Binding-site contacts:
Ligand atom N2 contacts residue ASN191 of chain 1.B at 2.9 Å (h-bond).
Ligand atom O7 contacts residue GLN189 of chain 1.B at 3.8 Å.
Ligand atom O7 contacts residue ASN191 of chain 1.B at 3.5 Å (h-bond).
Ligand atom O7 contacts residue ILE156 of chain 1.B at 4.5 Å.
Ligand atom C4 contacts residue ASN191 of chain 1.B at 4.2 Å.
Ligand atom C3 contacts residue ASN191 of chain 1.B at 3.8 Å.
Ligand atom O6 contacts residue GLU194 of chain 1.B at 2.6 Å (salt-bridge).
Ligand atom C1 contacts residue ILE156 of chain 1.B at 4.2 Å (hydrophobic).
Ligand atom O7 contacts residue LYS229 of chain 1.B at 3.7 Å.
Ligand atom C5 contacts residue THR193 of chain 1.B at 3.9 Å.
Ligand atom C8 contacts residue ILE156 of chain 1.B at 3.9 Å (hydrophobic).
Ligand atom C1 contacts residue ASN191 of chain 1.B at 1.4 Å.
Ligand atom O5 contacts residue THR193 of chain 1.B at 3.7 Å.
Ligand atom C1 contacts residue THR193 of chain 1.B at 3.4 Å.
Ligand atom C8 contacts residue THR150 of chain 1.B at 3.9 Å.
Ligand atom C2 contacts residue ASN191 of chain 1.B at 2.4 Å.
Ligand atom C7 contacts residue ASN191 of chain 1.B at 3.5 Å.
Ligand atom N2 contacts residue ILE156 of chain 1.B at 3.6 Å.
Ligand atom C7 contacts residue ILE156 of chain 1.B at 3.8 Å (hydrophobic).
Ligand atom C6 contacts residue GLU194 of chain 1.B at 3.6 Å.
Ligand atom O5 contacts residue ASN191 of chain 1.B at 2.4 Å (h-bond).
Ligand atom O6 contacts residue THR193 of chain 1.B at 3.8 Å.
Ligand atom C5 contacts residue ASN191 of chain 1.B at 3.7 Å.
Ligand atom C7 contacts residue GLN189 of chain 1.B at 4.4 Å.

Sequence of chain 1.B:
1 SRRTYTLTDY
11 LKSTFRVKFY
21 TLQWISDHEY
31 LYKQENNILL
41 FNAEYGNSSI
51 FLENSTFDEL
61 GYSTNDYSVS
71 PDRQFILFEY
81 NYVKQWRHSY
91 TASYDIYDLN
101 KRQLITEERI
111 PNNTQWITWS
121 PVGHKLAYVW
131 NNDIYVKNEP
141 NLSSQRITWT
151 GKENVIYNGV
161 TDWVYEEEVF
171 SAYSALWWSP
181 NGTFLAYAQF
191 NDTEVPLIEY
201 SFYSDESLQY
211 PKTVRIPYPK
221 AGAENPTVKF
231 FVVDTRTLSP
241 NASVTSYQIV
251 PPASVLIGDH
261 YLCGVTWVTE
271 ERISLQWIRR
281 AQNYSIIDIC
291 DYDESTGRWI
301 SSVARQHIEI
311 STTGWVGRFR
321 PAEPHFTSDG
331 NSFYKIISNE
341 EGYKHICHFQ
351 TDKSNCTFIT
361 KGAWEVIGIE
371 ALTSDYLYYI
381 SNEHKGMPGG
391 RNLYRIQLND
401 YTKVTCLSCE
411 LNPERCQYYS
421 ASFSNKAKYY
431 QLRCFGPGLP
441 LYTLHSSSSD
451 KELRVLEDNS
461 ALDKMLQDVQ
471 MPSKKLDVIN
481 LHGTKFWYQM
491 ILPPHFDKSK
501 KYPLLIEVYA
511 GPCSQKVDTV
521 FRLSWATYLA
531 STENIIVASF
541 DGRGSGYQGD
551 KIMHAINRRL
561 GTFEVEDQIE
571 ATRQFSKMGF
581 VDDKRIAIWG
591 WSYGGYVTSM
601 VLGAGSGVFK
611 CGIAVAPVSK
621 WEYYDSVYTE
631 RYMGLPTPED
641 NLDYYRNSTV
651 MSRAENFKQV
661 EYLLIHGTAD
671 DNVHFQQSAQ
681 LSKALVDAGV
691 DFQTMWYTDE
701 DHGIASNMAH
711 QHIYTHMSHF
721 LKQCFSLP

This small molecule binds to this protein.
Small molecule (SMILES): CC(=O)N[C@@H]1[C@@H](O)[C@H](O)[C@@H](CO)O[C@H]1O